Sequence of chain 1.C:
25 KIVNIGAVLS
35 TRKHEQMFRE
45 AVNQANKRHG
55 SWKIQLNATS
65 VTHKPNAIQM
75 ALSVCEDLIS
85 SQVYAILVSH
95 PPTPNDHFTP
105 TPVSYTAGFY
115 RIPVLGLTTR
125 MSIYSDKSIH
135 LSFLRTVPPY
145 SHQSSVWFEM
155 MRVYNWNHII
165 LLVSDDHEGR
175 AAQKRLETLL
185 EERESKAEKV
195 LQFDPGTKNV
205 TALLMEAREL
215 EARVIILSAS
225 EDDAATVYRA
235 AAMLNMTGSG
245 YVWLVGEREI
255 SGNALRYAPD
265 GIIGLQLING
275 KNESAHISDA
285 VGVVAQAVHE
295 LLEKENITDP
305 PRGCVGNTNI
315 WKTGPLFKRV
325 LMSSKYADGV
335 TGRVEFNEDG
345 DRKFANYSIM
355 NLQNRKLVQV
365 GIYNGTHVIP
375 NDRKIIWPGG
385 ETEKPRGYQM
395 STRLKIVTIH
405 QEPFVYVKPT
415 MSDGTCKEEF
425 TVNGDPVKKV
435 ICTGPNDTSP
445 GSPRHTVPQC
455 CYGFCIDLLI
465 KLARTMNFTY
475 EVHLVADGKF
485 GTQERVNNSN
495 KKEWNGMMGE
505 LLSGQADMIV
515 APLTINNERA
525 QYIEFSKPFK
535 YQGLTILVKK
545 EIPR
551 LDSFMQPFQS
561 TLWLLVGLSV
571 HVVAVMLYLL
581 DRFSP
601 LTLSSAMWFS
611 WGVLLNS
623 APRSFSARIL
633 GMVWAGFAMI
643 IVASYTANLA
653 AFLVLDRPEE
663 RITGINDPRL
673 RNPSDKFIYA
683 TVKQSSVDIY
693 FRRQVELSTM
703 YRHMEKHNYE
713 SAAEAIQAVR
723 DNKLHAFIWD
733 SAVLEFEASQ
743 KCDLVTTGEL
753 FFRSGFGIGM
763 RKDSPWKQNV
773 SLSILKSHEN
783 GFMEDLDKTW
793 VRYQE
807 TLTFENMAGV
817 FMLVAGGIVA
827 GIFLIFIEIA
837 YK

The small molecule below binds the protein below.
Small molecule (SMILES): CC(=O)N[C@H]1[C@H](O[C@H]2[C@H](O)[C@@H](NC(C)=O)CO[C@@H]2CO)O[C@H](CO)[C@@H](O)[C@@H]1O

Binding-site contacts:
Ligand atom N2 contacts residue ASN203 of chain 1.C at 3.3 Å (h-bond).
Ligand atom C8 contacts residue THR205 of chain 1.C at 3.4 Å.
Ligand atom O3 contacts residue ASN203 of chain 1.C at 3.8 Å.
Ligand atom C4 contacts residue ASN203 of chain 1.C at 4.2 Å.
Ligand atom C2 contacts residue ASN203 of chain 1.C at 2.4 Å.
Ligand atom C8 contacts residue ASN203 of chain 1.C at 3.6 Å.
Ligand atom C5 contacts residue ASN203 of chain 1.C at 3.7 Å.
Ligand atom C3 contacts residue ASN203 of chain 1.C at 3.6 Å.
Ligand atom O7 contacts residue ASN203 of chain 1.C at 3.2 Å.
Ligand atom C7 contacts residue THR205 of chain 1.C at 4.4 Å.
Ligand atom C1 contacts residue ASN203 of chain 1.C at 1.4 Å.
Ligand atom O5 contacts residue ASN203 of chain 1.C at 2.4 Å (h-bond).
Ligand atom C7 contacts residue ASN203 of chain 1.C at 3.1 Å.